The small molecule below binds the protein below.
Small molecule (SMILES): C[C@H]1Cc2ccccc2N1NC(=O)c1ccc(Cl)c(S(N)(=O)=O)c1

Binding-site contacts:
Ligand atom NAS contacts residue HIS94 of chain 1.A at 3.4 Å (h-bond).
Ligand atom NAR contacts residue HIS64 of chain 1.A at 3.8 Å.
Ligand atom CAO contacts residue HIS94 of chain 1.A at 3.7 Å.
Ligand atom OAW contacts residue ZN1 of chain 1.B at 3.1 Å.
Ligand atom CAJ contacts residue LEU197 of chain 1.A at 3.9 Å (hydrophobic).
Ligand atom CAP contacts residue HIS64 of chain 1.A at 3.3 Å.
Ligand atom OAV contacts residue SER196 of chain 1.A at 3.7 Å.
Ligand atom CLAQ contacts residue LEU197 of chain 1.A at 3.5 Å.
Ligand atom CAL contacts residue HIS94 of chain 1.A at 3.9 Å.
Ligand atom SAX contacts residue HIS119 of chain 1.A at 3.9 Å.
Ligand atom OAW contacts residue TRP208 of chain 1.A at 3.7 Å.
Ligand atom CAM contacts residue HIS94 of chain 1.A at 3.2 Å.
Ligand atom CAG contacts residue PHE130 of chain 1.A at 3.4 Å (hydrophobic).
Ligand atom CAD contacts residue GLN92 of chain 1.A at 3.4 Å.
Ligand atom CAM contacts residue THR199 of chain 1.A at 3.8 Å.
Ligand atom SAX contacts residue HIS94 of chain 1.A at 3.9 Å.
Ligand atom CAP contacts residue ASN62 of chain 1.A at 4.0 Å.
Ligand atom CLAQ contacts residue LEU140 of chain 1.A at 3.8 Å.
Ligand atom OAV contacts residue THR198 of chain 1.A at 3.2 Å (h-bond).
Ligand atom SAX contacts residue THR198 of chain 1.A at 3.9 Å.
Ligand atom NAS contacts residue ZN1 of chain 1.B at 2.1 Å.
Ligand atom OAW contacts residue HIS94 of chain 1.A at 3.6 Å.
Ligand atom OAW contacts residue VAL142 of chain 1.A at 3.5 Å.
Ligand atom NAS contacts residue HIS96 of chain 1.A at 3.6 Å.
Ligand atom CLAQ contacts residue VAL142 of chain 1.A at 3.4 Å.
Ligand atom OAW contacts residue HIS119 of chain 1.A at 3.1 Å (h-bond).
Ligand atom CAL contacts residue GLN92 of chain 1.A at 3.9 Å.
Ligand atom CAC contacts residue LEU197 of chain 1.A at 3.6 Å (hydrophobic).
Ligand atom OAV contacts residue LEU197 of chain 1.A at 3.3 Å.
Ligand atom SAX contacts residue ZN1 of chain 1.B at 3.1 Å.
Ligand atom OAU contacts residue HIS94 of chain 1.A at 3.7 Å.
Ligand atom CAK contacts residue GLN92 of chain 1.A at 3.8 Å.
Ligand atom NAS contacts residue HIS119 of chain 1.A at 3.3 Å (h-bond).
Ligand atom CAH contacts residue PHE130 of chain 1.A at 3.5 Å (hydrophobic).
Ligand atom OAV contacts residue TRP208 of chain 1.A at 3.3 Å.
Ligand atom CAM contacts residue ZN1 of chain 1.B at 4.0 Å.
Ligand atom NAS contacts residue THR198 of chain 1.A at 2.9 Å (h-bond).
Ligand atom OAU contacts residue HIS64 of chain 1.A at 4.0 Å.
Ligand atom CAI contacts residue HIS64 of chain 1.A at 3.9 Å.
Ligand atom CAN contacts residue GLN92 of chain 1.A at 3.8 Å.

Sequence of chain 1.A:
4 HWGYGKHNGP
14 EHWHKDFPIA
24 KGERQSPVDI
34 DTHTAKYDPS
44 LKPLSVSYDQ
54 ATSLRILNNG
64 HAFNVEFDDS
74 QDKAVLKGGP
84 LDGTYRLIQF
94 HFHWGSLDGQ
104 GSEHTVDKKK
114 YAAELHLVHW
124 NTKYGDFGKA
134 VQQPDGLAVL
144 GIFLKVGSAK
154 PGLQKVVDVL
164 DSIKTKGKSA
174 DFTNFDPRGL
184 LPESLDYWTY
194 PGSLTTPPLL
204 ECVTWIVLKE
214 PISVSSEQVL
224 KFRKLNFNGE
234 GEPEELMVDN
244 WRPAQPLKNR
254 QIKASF